Sequence of chain 1.A:
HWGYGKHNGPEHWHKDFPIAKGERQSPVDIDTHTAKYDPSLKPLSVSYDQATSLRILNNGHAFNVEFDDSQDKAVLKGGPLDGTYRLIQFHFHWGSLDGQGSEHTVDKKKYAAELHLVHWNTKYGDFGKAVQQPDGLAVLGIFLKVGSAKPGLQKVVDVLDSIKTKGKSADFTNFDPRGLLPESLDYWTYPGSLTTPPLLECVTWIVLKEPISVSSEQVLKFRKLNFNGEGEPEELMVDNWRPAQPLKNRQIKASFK

A small-molecule ligand and the protein it binds are described below.
Small molecule (SMILES): NS(=O)(=O)c1ccc(O)c(NC(=O)NCCCCO)c1

Binding-site contacts:
Ligand atom SAG contacts residue ZN1 of chain 1.B at 3.0 Å.
Ligand atom NAJ contacts residue THR198 of chain 1.A at 2.8 Å (h-bond).
Ligand atom CAD contacts residue THR199 of chain 1.A at 3.4 Å.
Ligand atom CAO contacts residue PRO200 of chain 1.A at 3.3 Å (hydrophobic).
Ligand atom NAJ contacts residue HIS96 of chain 1.A at 3.3 Å (h-bond).
Ligand atom NAL contacts residue THR199 of chain 1.A at 2.8 Å (h-bond).
Ligand atom CAF contacts residue LEU197 of chain 1.A at 3.8 Å (hydrophobic).
Ligand atom OAH contacts residue LEU197 of chain 1.A at 3.3 Å.
Ligand atom OAK contacts residue PHE130 of chain 1.A at 3.4 Å.
Ligand atom OAT contacts residue ASN62 of chain 1.A at 3.5 Å.
Ligand atom CAF contacts residue VAL121 of chain 1.A at 3.7 Å (hydrophobic).
Ligand atom OAH contacts residue TRP208 of chain 1.A at 3.4 Å.
Ligand atom CAA contacts residue LEU197 of chain 1.A at 3.8 Å (hydrophobic).
Ligand atom CAM contacts residue THR199 of chain 1.A at 3.4 Å.
Ligand atom CAB contacts residue LEU197 of chain 1.A at 3.8 Å (hydrophobic).
Ligand atom OAK contacts residue DMS1 of chain 1.E at 3.1 Å.
Ligand atom OAH contacts residue SER196 of chain 1.A at 3.9 Å.
Ligand atom OAI contacts residue HIS94 of chain 1.A at 3.4 Å.
Ligand atom NAJ contacts residue ZN1 of chain 1.B at 1.9 Å.
Ligand atom CAM contacts residue PRO200 of chain 1.A at 3.9 Å (hydrophobic).
Ligand atom SAG contacts residue HIS94 of chain 1.A at 3.9 Å.
Ligand atom CAA contacts residue DMS1 of chain 1.E at 3.6 Å.
Ligand atom CAD contacts residue LEU197 of chain 1.A at 3.9 Å (hydrophobic).
Ligand atom OAI contacts residue TRP208 of chain 1.A at 3.9 Å.
Ligand atom NAJ contacts residue HIS119 of chain 1.A at 3.4 Å (h-bond).
Ligand atom OAI contacts residue VAL121 of chain 1.A at 3.8 Å.
Ligand atom NAN contacts residue PRO200 of chain 1.A at 2.7 Å (h-bond).
Ligand atom CAC contacts residue THR199 of chain 1.A at 3.6 Å.
Ligand atom OAH contacts residue THR198 of chain 1.A at 2.8 Å (h-bond).
Ligand atom OAI contacts residue ZN1 of chain 1.B at 3.1 Å.
Ligand atom OAI contacts residue HIS119 of chain 1.A at 3.3 Å (h-bond).
Ligand atom CAA contacts residue VAL121 of chain 1.A at 3.9 Å (hydrophobic).
Ligand atom OAI contacts residue VAL142 of chain 1.A at 3.6 Å.
Ligand atom NAJ contacts residue HIS94 of chain 1.A at 3.2 Å (h-bond).
Ligand atom NAN contacts residue PRO201 of chain 1.A at 3.8 Å.
Ligand atom CAC contacts residue LEU197 of chain 1.A at 3.9 Å (hydrophobic).
Ligand atom NAN contacts residue THR199 of chain 1.A at 3.5 Å (h-bond).
Ligand atom SAG contacts residue THR198 of chain 1.A at 3.8 Å.
Ligand atom SAG contacts residue HIS119 of chain 1.A at 3.9 Å.
Ligand atom CAB contacts residue DMS1 of chain 1.E at 3.7 Å.